Sequence of chain 1.D:
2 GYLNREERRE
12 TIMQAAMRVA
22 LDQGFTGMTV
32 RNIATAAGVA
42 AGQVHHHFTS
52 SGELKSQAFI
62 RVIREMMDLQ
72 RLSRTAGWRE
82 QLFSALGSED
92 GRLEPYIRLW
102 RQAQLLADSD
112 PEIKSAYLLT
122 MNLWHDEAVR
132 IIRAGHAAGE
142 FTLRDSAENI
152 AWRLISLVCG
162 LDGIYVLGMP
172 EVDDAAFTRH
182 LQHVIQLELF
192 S

A small-molecule ligand and the protein it binds are described below.
Small molecule (SMILES): CN(C)c1ccc(C(=C2C=CC(=[N+](C)C)C=C2)c2ccc(N(C)C)cc2)cc1

Binding-site contacts:
Ligand atom N3 contacts residue MET67 of chain 1.D at 3.7 Å.
Ligand atom C8 contacts residue VAL159 of chain 1.D at 4.0 Å (hydrophobic).
Ligand atom C23 contacts residue GLN105 of chain 1.D at 3.3 Å.
Ligand atom N3 contacts residue ALA86 of chain 1.D at 3.9 Å.
Ligand atom C24 contacts residue GLN71 of chain 1.D at 3.6 Å.
Ligand atom C11 contacts residue ASP163 of chain 1.D at 3.9 Å.
Ligand atom C13 contacts residue ASP163 of chain 1.D at 3.5 Å.
Ligand atom C6 contacts residue PHE178 of chain 1.D at 3.8 Å (hydrophobic).
Ligand atom C4 contacts residue PHE178 of chain 1.D at 3.3 Å (hydrophobic).
Ligand atom C4 contacts residue SER89 of chain 1.D at 3.5 Å.
Ligand atom C17 contacts residue MET67 of chain 1.D at 3.9 Å (hydrophobic).
Ligand atom C3 contacts residue GLY88 of chain 1.D at 3.7 Å.
Ligand atom C7 contacts residue ASP163 of chain 1.D at 3.5 Å.
Ligand atom C6 contacts residue ASP163 of chain 1.D at 3.5 Å.
Ligand atom C19 contacts residue LEU87 of chain 1.D at 3.8 Å (hydrophobic).
Ligand atom C18 contacts residue LEU87 of chain 1.D at 4.0 Å (hydrophobic).
Ligand atom C20 contacts residue GLU90 of chain 1.D at 3.4 Å.
Ligand atom C25 contacts residue TRP125 of chain 1.D at 4.0 Å (hydrophobic).
Ligand atom C7 contacts residue ILE98 of chain 1.D at 4.0 Å (hydrophobic).
Ligand atom C5 contacts residue PHE178 of chain 1.D at 3.6 Å (hydrophobic).
Ligand atom C12 contacts residue VAL159 of chain 1.D at 3.8 Å (hydrophobic).
Ligand atom C19 contacts residue TRP125 of chain 1.D at 3.4 Å (hydrophobic).
Ligand atom C25 contacts residue ALA86 of chain 1.D at 3.0 Å (hydrophobic).
Ligand atom C15 contacts residue ILE98 of chain 1.D at 3.5 Å (hydrophobic).
Ligand atom C13 contacts residue VAL159 of chain 1.D at 3.6 Å (hydrophobic).
Ligand atom C12 contacts residue ASP163 of chain 1.D at 3.4 Å.
Ligand atom C3 contacts residue SER89 of chain 1.D at 3.8 Å.
Ligand atom C20 contacts residue PHE178 of chain 1.D at 3.6 Å (hydrophobic).
Ligand atom C23 contacts residue ASP163 of chain 1.D at 4.0 Å.
Ligand atom C3 contacts residue PHE178 of chain 1.D at 3.8 Å (hydrophobic).
Ligand atom C9 contacts residue ILE98 of chain 1.D at 3.9 Å (hydrophobic).
Ligand atom C23 contacts residue CYS160 of chain 1.D at 3.8 Å (hydrophobic).
Ligand atom C7 contacts residue PHE178 of chain 1.D at 4.0 Å (hydrophobic).
Ligand atom C20 contacts residue SER89 of chain 1.D at 3.8 Å.
Ligand atom C24 contacts residue MET67 of chain 1.D at 3.9 Å (hydrophobic).
Ligand atom C21 contacts residue TYR166 of chain 1.D at 3.7 Å (hydrophobic).
Ligand atom C18 contacts residue TRP125 of chain 1.D at 3.4 Å (hydrophobic).
Ligand atom C22 contacts residue TRP101 of chain 1.D at 3.8 Å (hydrophobic).
Ligand atom N1 contacts residue PHE178 of chain 1.D at 3.9 Å.
Ligand atom C1 contacts residue VAL159 of chain 1.D at 3.8 Å (hydrophobic).